Sequence of chain 1.A:
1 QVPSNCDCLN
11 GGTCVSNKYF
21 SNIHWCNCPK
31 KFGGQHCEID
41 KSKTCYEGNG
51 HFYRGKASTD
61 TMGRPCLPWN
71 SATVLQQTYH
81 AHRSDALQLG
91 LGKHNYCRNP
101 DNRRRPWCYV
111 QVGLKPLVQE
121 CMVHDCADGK

Binding-site contacts:
Ligand atom C2 contacts residue THR13 of chain 1.A at 2.4 Å.
Ligand atom O3 contacts residue GLY11 of chain 1.A at 4.4 Å.
Ligand atom O4 contacts residue THR13 of chain 1.A at 4.4 Å.
Ligand atom O3 contacts residue THR13 of chain 1.A at 4.2 Å.
Ligand atom C3 contacts residue GLY11 of chain 1.A at 4.5 Å.
Ligand atom C6 contacts residue THR13 of chain 1.A at 4.1 Å.
Ligand atom C5 contacts residue ASN27 of chain 1.A at 4.4 Å.
Ligand atom O5 contacts residue THR13 of chain 1.A at 2.3 Å (h-bond).
Ligand atom O2 contacts residue GLY11 of chain 1.A at 2.4 Å (h-bond).
Ligand atom C3 contacts residue THR13 of chain 1.A at 2.9 Å.
Ligand atom C2 contacts residue GLY12 of chain 1.A at 3.5 Å.
Ligand atom C2 contacts residue GLY11 of chain 1.A at 3.8 Å.
Ligand atom O2 contacts residue THR13 of chain 1.A at 2.8 Å (h-bond).
Ligand atom C5 contacts residue THR13 of chain 1.A at 2.8 Å.
Ligand atom C1 contacts residue THR13 of chain 1.A at 1.4 Å.
Ligand atom O2 contacts residue GLY12 of chain 1.A at 2.4 Å (h-bond).
Ligand atom C1 contacts residue GLY12 of chain 1.A at 3.6 Å.
Ligand atom C4 contacts residue THR13 of chain 1.A at 3.5 Å.

This small molecule binds to this protein.
Small molecule (SMILES): C[C@@H]1O[C@@H](O)[C@@H](O)[C@H](O)[C@@H]1O